Binding-site contacts:
Ligand atom C6 contacts residue ASN272 of chain 45.D at 3.7 Å.
Ligand atom O7 contacts residue LEU62 of chain 45.D at 3.5 Å.
Ligand atom C11 contacts residue LYS68 of chain 45.D at 3.7 Å.
Ligand atom C5 contacts residue LYS68 of chain 45.D at 3.7 Å.
Ligand atom C10 contacts residue LEU62 of chain 45.D at 3.5 Å (hydrophobic).
Ligand atom N5 contacts residue ASN272 of chain 45.D at 3.3 Å (h-bond).
Ligand atom O1A contacts residue THR276 of chain 45.D at 2.6 Å (h-bond).
Ligand atom C9 contacts residue GLN278 of chain 45.D at 3.2 Å.
Ligand atom N5 contacts residue LYS68 of chain 45.D at 2.9 Å (salt-bridge).
Ligand atom O8 contacts residue GLN278 of chain 45.D at 3.5 Å (h-bond).
Ligand atom C8 contacts residue GLN278 of chain 45.D at 3.7 Å.
Ligand atom O1B contacts residue LYS68 of chain 45.D at 3.6 Å.
Ligand atom O9 contacts residue LYS68 of chain 45.D at 2.8 Å (salt-bridge).
Ligand atom O1A contacts residue SER274 of chain 45.D at 3.8 Å.
Ligand atom O10 contacts residue LEU62 of chain 45.D at 3.1 Å.
Ligand atom C9 contacts residue LYS68 of chain 45.D at 3.8 Å.
Ligand atom O1B contacts residue THR276 of chain 45.D at 3.5 Å (h-bond).
Ligand atom C6 contacts residue LYS68 of chain 45.D at 3.8 Å.
Ligand atom O1A contacts residue ASN272 of chain 45.D at 3.6 Å (h-bond).
Ligand atom C11 contacts residue ASN272 of chain 45.D at 3.6 Å.
Ligand atom C11 contacts residue PHE270 of chain 45.D at 3.9 Å (hydrophobic).
Ligand atom C11 contacts residue PHE65 of chain 45.D at 3.8 Å (hydrophobic).
Ligand atom O8 contacts residue ASN272 of chain 45.D at 3.4 Å (h-bond).
Ligand atom O10 contacts residue PHE75 of chain 45.E at 2.6 Å.
Ligand atom C11 contacts residue PHE75 of chain 45.E at 1.8 Å (hydrophobic).
Ligand atom O8 contacts residue LYS68 of chain 45.D at 3.5 Å.
Ligand atom C7 contacts residue GLN278 of chain 45.D at 3.8 Å.
Ligand atom C11 contacts residue LEU62 of chain 45.D at 3.9 Å (hydrophobic).
Ligand atom C10 contacts residue PHE75 of chain 45.E at 2.7 Å (hydrophobic).
Ligand atom O9 contacts residue LEU67 of chain 45.D at 3.2 Å.
Ligand atom C1 contacts residue SER274 of chain 45.D at 3.4 Å.
Ligand atom O1B contacts residue SER274 of chain 45.D at 2.4 Å (h-bond).
Ligand atom O8 contacts residue THR276 of chain 45.D at 3.8 Å.
Ligand atom C11 contacts residue HIS138 of chain 45.C at 3.3 Å.
Ligand atom C11 contacts residue THR276 of chain 45.D at 3.4 Å.
Ligand atom C11 contacts residue GLN278 of chain 45.D at 3.5 Å.
Ligand atom C1 contacts residue THR276 of chain 45.D at 3.4 Å.
Ligand atom C10 contacts residue LYS68 of chain 45.D at 3.8 Å.
Ligand atom N5 contacts residue PHE75 of chain 45.E at 3.8 Å.
Ligand atom N5 contacts residue GLN278 of chain 45.D at 3.9 Å.

Sequence of chain 45.E:
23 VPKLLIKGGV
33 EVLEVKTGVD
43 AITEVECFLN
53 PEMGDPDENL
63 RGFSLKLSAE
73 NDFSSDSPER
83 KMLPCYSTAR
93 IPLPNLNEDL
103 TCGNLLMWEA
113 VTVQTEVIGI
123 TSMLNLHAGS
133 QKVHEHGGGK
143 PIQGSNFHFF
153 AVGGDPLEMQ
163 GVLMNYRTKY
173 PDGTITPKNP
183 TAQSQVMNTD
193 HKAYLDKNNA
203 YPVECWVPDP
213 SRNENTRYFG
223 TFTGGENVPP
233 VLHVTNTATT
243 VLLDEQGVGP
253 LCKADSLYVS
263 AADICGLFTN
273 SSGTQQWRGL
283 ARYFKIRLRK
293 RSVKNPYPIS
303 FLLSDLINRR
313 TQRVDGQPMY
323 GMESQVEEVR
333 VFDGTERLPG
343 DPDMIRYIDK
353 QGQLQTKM

Sequence of chain 45.C:
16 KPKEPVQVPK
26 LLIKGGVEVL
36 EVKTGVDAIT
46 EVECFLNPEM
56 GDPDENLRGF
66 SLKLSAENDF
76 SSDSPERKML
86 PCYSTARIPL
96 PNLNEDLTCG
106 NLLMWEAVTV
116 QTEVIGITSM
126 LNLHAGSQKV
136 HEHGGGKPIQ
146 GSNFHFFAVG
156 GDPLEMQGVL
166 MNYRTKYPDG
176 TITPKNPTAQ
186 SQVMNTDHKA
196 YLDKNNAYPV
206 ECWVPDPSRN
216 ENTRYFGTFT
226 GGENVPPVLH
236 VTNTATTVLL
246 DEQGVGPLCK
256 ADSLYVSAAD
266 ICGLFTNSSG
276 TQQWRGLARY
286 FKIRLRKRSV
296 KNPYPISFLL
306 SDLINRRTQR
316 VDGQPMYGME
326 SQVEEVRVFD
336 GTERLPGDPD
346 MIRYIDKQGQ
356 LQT

Sequence of chain 45.D:
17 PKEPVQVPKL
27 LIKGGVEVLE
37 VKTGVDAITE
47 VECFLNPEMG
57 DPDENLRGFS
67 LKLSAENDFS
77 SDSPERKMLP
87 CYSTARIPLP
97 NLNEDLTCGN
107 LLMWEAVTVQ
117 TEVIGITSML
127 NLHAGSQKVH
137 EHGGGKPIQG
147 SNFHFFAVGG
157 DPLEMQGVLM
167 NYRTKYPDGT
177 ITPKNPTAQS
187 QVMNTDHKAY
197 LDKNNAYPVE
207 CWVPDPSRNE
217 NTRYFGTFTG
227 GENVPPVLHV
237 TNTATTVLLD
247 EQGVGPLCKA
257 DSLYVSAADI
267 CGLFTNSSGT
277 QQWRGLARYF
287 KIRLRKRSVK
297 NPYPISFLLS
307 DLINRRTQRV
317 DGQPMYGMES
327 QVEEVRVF

A small-molecule ligand and the protein it binds are described below.
Small molecule (SMILES): CC(=O)N[C@H]1[C@H]([C@H](O)[C@H](O)CO)O[C@@](O[C@H](CO)[C@@H](O)[C@@H]2O[C@@H](C(=O)O)C[C@H](O)[C@H]2NC(C)=O)(C(=O)O)C[C@@H]1O